The small molecule below binds the protein below.
Small molecule (SMILES): Cn1c(=O)n(C)c2cc(Nc3cc(N4CCOCC4)ncn3)ccc21

Binding-site contacts:
Ligand atom O contacts residue MET129 of chain 2.A at 3.6 Å.
Ligand atom C10 contacts residue ARG39 of chain 1.A at 3.8 Å.
Ligand atom N3 contacts residue ARG39 of chain 1.A at 3.7 Å.
Ligand atom C7 contacts residue TYR73 of chain 2.A at 3.9 Å (hydrophobic).
Ligand atom N2 contacts residue MET66 of chain 2.A at 2.8 Å (h-bond).
Ligand atom C contacts residue GLN128 of chain 2.A at 3.4 Å.
Ligand atom C4 contacts residue SER69 of chain 2.A at 3.9 Å.
Ligand atom C15 contacts residue GLY70 of chain 2.A at 3.3 Å.
Ligand atom C5 contacts residue MET66 of chain 2.A at 3.4 Å (hydrophobic).
Ligand atom N contacts residue GLN128 of chain 2.A at 3.3 Å (h-bond).
Ligand atom N4 contacts residue ASN36 of chain 1.A at 3.5 Å.
Ligand atom C16 contacts residue GLY70 of chain 2.A at 3.5 Å.
Ligand atom C contacts residue GLU130 of chain 2.A at 3.6 Å.
Ligand atom C4 contacts residue ALA67 of chain 2.A at 3.6 Å (hydrophobic).
Ligand atom C6 contacts residue MET66 of chain 2.A at 3.7 Å (hydrophobic).
Ligand atom C3 contacts residue GLY70 of chain 2.A at 3.8 Å.
Ligand atom N2 contacts residue ASN36 of chain 1.A at 3.6 Å.
Ligand atom C8 contacts residue TYR73 of chain 2.A at 3.8 Å (hydrophobic).
Ligand atom C11 contacts residue ARG43 of chain 1.A at 3.6 Å.
Ligand atom N2 contacts residue TYR73 of chain 2.A at 3.8 Å.
Ligand atom C9 contacts residue TYR73 of chain 2.A at 3.3 Å (hydrophobic).
Ligand atom O contacts residue GLN128 of chain 2.A at 3.2 Å (h-bond).
Ligand atom C14 contacts residue GLY70 of chain 2.A at 3.9 Å.
Ligand atom N4 contacts residue TYR73 of chain 2.A at 3.4 Å.
Ligand atom C6 contacts residue ASN36 of chain 1.A at 3.7 Å.
Ligand atom C4 contacts residue ASN36 of chain 1.A at 3.8 Å.
Ligand atom C14 contacts residue TYR73 of chain 2.A at 3.8 Å (hydrophobic).
Ligand atom C11 contacts residue TYR73 of chain 2.A at 3.5 Å (hydrophobic).
Ligand atom C6 contacts residue TYR73 of chain 2.A at 3.4 Å (hydrophobic).
Ligand atom N4 contacts residue MET66 of chain 2.A at 3.7 Å.
Ligand atom N contacts residue GLY70 of chain 2.A at 3.8 Å.
Ligand atom N1 contacts residue CYS68 of chain 2.A at 3.9 Å.
Ligand atom C9 contacts residue LEU40 of chain 1.A at 3.8 Å (hydrophobic).
Ligand atom C4 contacts residue MET66 of chain 2.A at 3.8 Å (hydrophobic).
Ligand atom N1 contacts residue GLN128 of chain 2.A at 3.9 Å.
Ligand atom C9 contacts residue ASN36 of chain 1.A at 3.6 Å.
Ligand atom C2 contacts residue CYS68 of chain 2.A at 3.3 Å (hydrophobic).
Ligand atom N3 contacts residue TYR73 of chain 2.A at 3.5 Å.
Ligand atom O contacts residue GLU130 of chain 2.A at 2.9 Å (salt-bridge).
Ligand atom C1 contacts residue GLN128 of chain 2.A at 3.2 Å.

Sequence of chain 1.A:
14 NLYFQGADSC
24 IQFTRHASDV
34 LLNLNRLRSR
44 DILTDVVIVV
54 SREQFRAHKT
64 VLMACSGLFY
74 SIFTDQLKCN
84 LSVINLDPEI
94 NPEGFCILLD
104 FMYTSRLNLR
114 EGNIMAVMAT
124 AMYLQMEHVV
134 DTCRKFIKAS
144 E

Sequence of chain 2.A:
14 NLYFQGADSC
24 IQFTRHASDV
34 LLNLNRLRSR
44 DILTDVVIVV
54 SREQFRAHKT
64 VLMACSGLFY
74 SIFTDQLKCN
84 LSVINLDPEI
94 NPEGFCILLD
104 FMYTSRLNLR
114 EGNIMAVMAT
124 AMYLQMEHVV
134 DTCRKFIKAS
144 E